Sequence of chain 4.A:
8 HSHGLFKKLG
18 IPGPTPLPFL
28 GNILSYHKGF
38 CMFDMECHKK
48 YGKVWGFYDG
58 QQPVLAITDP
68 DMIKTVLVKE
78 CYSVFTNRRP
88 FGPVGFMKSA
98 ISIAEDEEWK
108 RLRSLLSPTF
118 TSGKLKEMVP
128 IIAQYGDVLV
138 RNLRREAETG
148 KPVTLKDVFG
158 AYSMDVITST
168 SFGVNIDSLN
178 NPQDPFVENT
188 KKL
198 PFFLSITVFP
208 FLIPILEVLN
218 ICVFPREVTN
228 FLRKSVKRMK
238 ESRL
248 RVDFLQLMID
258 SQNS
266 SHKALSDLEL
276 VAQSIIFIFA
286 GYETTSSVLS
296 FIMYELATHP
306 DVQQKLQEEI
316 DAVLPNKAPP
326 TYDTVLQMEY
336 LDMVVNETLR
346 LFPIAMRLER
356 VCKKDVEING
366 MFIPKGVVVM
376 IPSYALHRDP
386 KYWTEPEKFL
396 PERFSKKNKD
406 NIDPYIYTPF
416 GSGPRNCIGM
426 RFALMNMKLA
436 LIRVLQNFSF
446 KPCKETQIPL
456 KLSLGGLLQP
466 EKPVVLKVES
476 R

Binding-site contacts:
Ligand atom O24 contacts residue LEU462 of chain 4.A at 4.3 Å.
Ligand atom C02 contacts residue ILE281 of chain 4.A at 3.9 Å (hydrophobic).
Ligand atom C23 contacts residue PHE284 of chain 4.A at 4.2 Å (hydrophobic).
Ligand atom O18 contacts residue SER99 of chain 4.A at 2.7 Å (h-bond).
Ligand atom O13 contacts residue ALA350 of chain 4.A at 3.7 Å.
Ligand atom C20 contacts residue THR289 of chain 4.A at 4.0 Å.
Ligand atom N30 contacts residue LEU190 of chain 4.A at 3.5 Å.
Ligand atom C15 contacts residue ARG85 of chain 4.A at 4.0 Å.
Ligand atom C08 contacts residue HEM1 of chain 4.B at 3.6 Å.
Ligand atom C02 contacts residue SER99 of chain 4.A at 4.3 Å.
Ligand atom N28 contacts residue GLU288 of chain 4.A at 3.8 Å.
Ligand atom C12 contacts residue ALA350 of chain 4.A at 4.4 Å (hydrophobic).
Ligand atom C29 contacts residue LEU190 of chain 4.A at 3.7 Å (hydrophobic).
Ligand atom C29 contacts residue GLU288 of chain 4.A at 3.9 Å.
Ligand atom C19 contacts residue HEM1 of chain 4.B at 3.6 Å.
Ligand atom C01 contacts residue PHE284 of chain 4.A at 3.5 Å (hydrophobic).
Ligand atom S26 contacts residue LEU462 of chain 4.A at 3.9 Å.
Ligand atom C01 contacts residue ILE281 of chain 4.A at 3.8 Å (hydrophobic).
Ligand atom C25 contacts residue PHE284 of chain 4.A at 3.6 Å (hydrophobic).
Ligand atom O22 contacts residue PHE284 of chain 4.A at 3.9 Å.
Ligand atom C14 contacts residue HEM1 of chain 4.B at 3.7 Å.
Ligand atom C07 contacts residue THR289 of chain 4.A at 4.4 Å.
Ligand atom C08 contacts residue ALA350 of chain 4.A at 4.4 Å (hydrophobic).
Ligand atom O22 contacts residue ALA285 of chain 4.A at 4.4 Å.
Ligand atom N31 contacts residue PHE284 of chain 4.A at 4.3 Å.
Ligand atom C16 contacts residue SER99 of chain 4.A at 4.3 Å.
Ligand atom C17 contacts residue SER99 of chain 4.A at 4.0 Å.
Ligand atom N32 contacts residue GLU288 of chain 4.A at 3.2 Å (salt-bridge).
Ligand atom N32 contacts residue TYR287 of chain 4.A at 3.9 Å.
Ligand atom C09 contacts residue HEM1 of chain 4.B at 3.3 Å.
Ligand atom C19 contacts residue ALA285 of chain 4.A at 4.3 Å (hydrophobic).
Ligand atom C20 contacts residue ALA285 of chain 4.A at 3.3 Å (hydrophobic).
Ligand atom C14 contacts residue ARG85 of chain 4.A at 4.2 Å.
Ligand atom C20 contacts residue PHE284 of chain 4.A at 4.3 Å (hydrophobic).
Ligand atom N32 contacts residue LEU190 of chain 4.A at 3.3 Å.
Ligand atom C15 contacts residue HEM1 of chain 4.B at 3.8 Å.
Ligand atom C33 contacts residue PHE88 of chain 4.A at 4.3 Å (hydrophobic).
Ligand atom C10 contacts residue HEM1 of chain 4.B at 4.2 Å.
Ligand atom N30 contacts residue PHE284 of chain 4.A at 4.5 Å.
Ligand atom C19 contacts residue SER99 of chain 4.A at 3.3 Å.

A small-molecule ligand and the protein it binds are described below.
Small molecule (SMILES): CC[C@]1(C)C[C@@H](OC(=O)CSc2n[nH]c(N)n2)[C@]2(C)[C@H](C)CC[C@]3(CCC(=O)[C@H]32)[C@@H](C)[C@@H]1O